Sequence of chain 1.A:
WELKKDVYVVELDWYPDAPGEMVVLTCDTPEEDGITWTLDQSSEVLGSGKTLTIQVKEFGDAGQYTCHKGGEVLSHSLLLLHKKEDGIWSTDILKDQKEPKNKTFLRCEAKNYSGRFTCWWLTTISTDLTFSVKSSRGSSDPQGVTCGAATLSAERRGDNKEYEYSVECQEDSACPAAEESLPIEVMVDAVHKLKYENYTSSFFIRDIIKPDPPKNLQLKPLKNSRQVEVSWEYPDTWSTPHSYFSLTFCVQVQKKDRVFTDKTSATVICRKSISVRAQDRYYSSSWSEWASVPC

Binding-site contacts:
Ligand atom C2 contacts residue TRP2 of chain 1.A at 3.6 Å (hydrophobic).
Ligand atom C4 contacts residue ASN200 of chain 1.A at 4.1 Å.
Ligand atom O7 contacts residue LEU4 of chain 1.A at 4.1 Å.
Ligand atom O4 contacts residue TRP2 of chain 1.A at 4.0 Å.
Ligand atom C2 contacts residue ASN200 of chain 1.A at 2.4 Å.
Ligand atom O6 contacts residue TRP2 of chain 1.A at 2.9 Å (h-bond).
Ligand atom C1 contacts residue ASN200 of chain 1.A at 1.4 Å.
Ligand atom C2 contacts residue GLU12 of chain 1.A at 3.7 Å.
Ligand atom O6 contacts residue HIS83 of chain 1.A at 2.7 Å (h-bond).
Ligand atom C1 contacts residue TYR198 of chain 1.A at 3.6 Å (hydrophobic).
Ligand atom O5 contacts residue TYR198 of chain 1.A at 4.0 Å.
Ligand atom O7 contacts residue ASP191 of chain 1.A at 3.4 Å (salt-bridge).
Ligand atom C1 contacts residue TRP2 of chain 1.A at 3.5 Å (hydrophobic).
Ligand atom C2 contacts residue TYR198 of chain 1.A at 3.5 Å (hydrophobic).
Ligand atom C7 contacts residue ASN200 of chain 1.A at 3.9 Å.
Ligand atom O6 contacts residue GLU12 of chain 1.A at 3.0 Å (salt-bridge).
Ligand atom C6 contacts residue TRP2 of chain 1.A at 4.0 Å (hydrophobic).
Ligand atom C5 contacts residue ASN200 of chain 1.A at 3.6 Å.
Ligand atom O5 contacts residue TRP2 of chain 1.A at 3.5 Å.
Ligand atom O3 contacts residue TRP2 of chain 1.A at 3.7 Å.
Ligand atom N2 contacts residue GLU12 of chain 1.A at 2.7 Å (salt-bridge).
Ligand atom C8 contacts residue GLU12 of chain 1.A at 3.1 Å.
Ligand atom C8 contacts residue TRP90 of chain 1.A at 3.8 Å (hydrophobic).
Ligand atom C7 contacts residue TYR198 of chain 1.A at 3.8 Å (hydrophobic).
Ligand atom C6 contacts residue HIS83 of chain 1.A at 3.3 Å.
Ligand atom C3 contacts residue ASN200 of chain 1.A at 3.7 Å.
Ligand atom C5 contacts residue TRP2 of chain 1.A at 3.5 Å (hydrophobic).
Ligand atom C1 contacts residue GLU12 of chain 1.A at 3.9 Å.
Ligand atom C7 contacts residue ASP191 of chain 1.A at 3.5 Å.
Ligand atom N2 contacts residue TYR198 of chain 1.A at 3.9 Å.
Ligand atom N2 contacts residue ASN200 of chain 1.A at 3.0 Å (h-bond).
Ligand atom C8 contacts residue ASP191 of chain 1.A at 3.8 Å.
Ligand atom C6 contacts residue GLU12 of chain 1.A at 3.3 Å.
Ligand atom O7 contacts residue TRP2 of chain 1.A at 3.4 Å.
Ligand atom O7 contacts residue TYR198 of chain 1.A at 3.5 Å (h-bond).
Ligand atom O5 contacts residue ASN200 of chain 1.A at 2.2 Å (h-bond).
Ligand atom C7 contacts residue GLU12 of chain 1.A at 3.5 Å.
Ligand atom O5 contacts residue HIS83 of chain 1.A at 3.7 Å.
Ligand atom C4 contacts residue TRP2 of chain 1.A at 3.3 Å (hydrophobic).
Ligand atom C3 contacts residue TRP2 of chain 1.A at 3.8 Å (hydrophobic).

A small-molecule ligand and the protein it binds are described below.
Small molecule (SMILES): CC(=O)N[C@H]1[C@H](O[C@H]2[C@H](O)[C@@H](NC(C)=O)CO[C@@H]2CO)O[C@H](CO)[C@@H](O[C@@H]2O[C@H](CO)[C@@H](O)[C@H](O[C@H]3O[C@H](CO)[C@@H](O)[C@H](O)[C@@H]3O)[C@@H]2O)[C@@H]1O